Binding-site contacts:
Ligand atom C01 contacts residue GLY76 of chain 1.A at 4.0 Å.
Ligand atom C01 contacts residue PHE126 of chain 1.A at 3.5 Å (hydrophobic).
Ligand atom C03 contacts residue ALA123 of chain 1.A at 4.5 Å (hydrophobic).
Ligand atom C01 contacts residue LYS124 of chain 1.A at 3.9 Å.
Ligand atom C01 contacts residue PRO127 of chain 1.A at 3.7 Å (hydrophobic).
Ligand atom O05 contacts residue GLN77 of chain 1.A at 3.9 Å.
Ligand atom O08 contacts residue PRO74 of chain 1.A at 4.0 Å.
Ligand atom C04 contacts residue LYS124 of chain 1.A at 3.8 Å.
Ligand atom C04 contacts residue GLN77 of chain 1.A at 4.5 Å.
Ligand atom C01 contacts residue PHE125 of chain 1.A at 4.2 Å (hydrophobic).
Ligand atom C07 contacts residue PHE75 of chain 1.A at 3.5 Å (hydrophobic).
Ligand atom C01 contacts residue ALA123 of chain 1.A at 3.6 Å (hydrophobic).
Ligand atom O08 contacts residue PHE75 of chain 1.A at 2.5 Å (h-bond).
Ligand atom O08 contacts residue GLY76 of chain 1.A at 4.0 Å.
Ligand atom C06 contacts residue GLY76 of chain 1.A at 3.9 Å.
Ligand atom C02 contacts residue GLY76 of chain 1.A at 3.7 Å.
Ligand atom C06 contacts residue PHE75 of chain 1.A at 3.4 Å (hydrophobic).
Ligand atom C04 contacts residue ALA123 of chain 1.A at 3.8 Å (hydrophobic).
Ligand atom C02 contacts residue LYS124 of chain 1.A at 4.1 Å.
Ligand atom C02 contacts residue PHE75 of chain 1.A at 4.3 Å (hydrophobic).
Ligand atom C06 contacts residue PRO127 of chain 1.A at 4.2 Å (hydrophobic).

A small-molecule ligand and the protein it binds are described below.
Small molecule (SMILES): CC(CCO)CCO

Sequence of chain 1.A:
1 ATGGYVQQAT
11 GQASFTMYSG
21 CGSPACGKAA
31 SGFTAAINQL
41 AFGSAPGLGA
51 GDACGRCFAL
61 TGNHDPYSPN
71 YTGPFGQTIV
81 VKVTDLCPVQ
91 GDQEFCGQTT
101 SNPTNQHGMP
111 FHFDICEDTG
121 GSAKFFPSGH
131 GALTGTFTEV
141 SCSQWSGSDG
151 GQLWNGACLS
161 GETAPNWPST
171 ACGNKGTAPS